A protein and the small-molecule ligand that binds it are described below.
Small molecule (SMILES): CSCC[C@H](N)C(=O)N[C@@H](CCC(=O)O)C(=O)N[C@@H](CCC(=O)O)C(=O)N[C@H](C(=O)N[C@@H](CC(=O)O)C(=O)O)C(C)C

Binding-site contacts:
Ligand atom C contacts residue ARG84 of chain 1.A at 3.5 Å.
Ligand atom CG contacts residue TYR49 of chain 1.A at 3.4 Å (hydrophobic).
Ligand atom CB contacts residue GLU50 of chain 1.A at 3.8 Å.
Ligand atom CB contacts residue GLU50 of chain 1.A at 3.6 Å.
Ligand atom CB contacts residue ARG84 of chain 1.A at 3.8 Å.
Ligand atom C contacts residue ASN13 of chain 1.A at 3.8 Å.
Ligand atom C contacts residue TYR16 of chain 1.A at 3.6 Å (hydrophobic).
Ligand atom CB contacts residue THR39 of chain 1.A at 3.7 Å.
Ligand atom OD2 contacts residue LYS80 of chain 1.A at 2.7 Å (salt-bridge).
Ligand atom CG1 contacts residue TYR28 of chain 1.A at 3.5 Å (hydrophobic).
Ligand atom O contacts residue ARG84 of chain 1.A at 2.5 Å (salt-bridge).
Ligand atom OE2 contacts residue ASN87 of chain 1.A at 3.2 Å (h-bond).
Ligand atom O contacts residue LYS9 of chain 1.A at 3.4 Å.
Ligand atom CG1 contacts residue TYR16 of chain 1.A at 3.7 Å (hydrophobic).
Ligand atom CB contacts residue TYR16 of chain 1.A at 3.5 Å (hydrophobic).
Ligand atom OE2 contacts residue ARG84 of chain 1.A at 2.8 Å (salt-bridge).
Ligand atom C contacts residue LYS9 of chain 1.A at 3.6 Å.
Ligand atom CG2 contacts residue ASN13 of chain 1.A at 3.7 Å.
Ligand atom C contacts residue GLU50 of chain 1.A at 3.6 Å.
Ligand atom CG contacts residue LYS80 of chain 1.A at 3.5 Å.
Ligand atom CA contacts residue ASN43 of chain 1.A at 3.4 Å.
Ligand atom CB contacts residue ASN43 of chain 1.A at 3.6 Å.
Ligand atom OXT contacts residue LYS9 of chain 1.A at 2.8 Å (salt-bridge).
Ligand atom CA contacts residue TYR16 of chain 1.A at 3.7 Å (hydrophobic).
Ligand atom N contacts residue ARG84 of chain 1.A at 3.5 Å (salt-bridge).
Ligand atom N contacts residue TYR16 of chain 1.A at 3.5 Å (h-bond).
Ligand atom CA contacts residue GLU50 of chain 1.A at 3.4 Å.
Ligand atom N contacts residue ASN43 of chain 1.A at 3.0 Å (h-bond).
Ligand atom CB contacts residue ASN13 of chain 1.A at 3.6 Å.
Ligand atom OD1 contacts residue LYS80 of chain 1.A at 3.7 Å.
Ligand atom CG2 contacts residue TYR16 of chain 1.A at 3.8 Å (hydrophobic).
Ligand atom OE1 contacts residue ASN87 of chain 1.A at 2.8 Å (h-bond).
Ligand atom CD contacts residue ASN87 of chain 1.A at 3.3 Å.
Ligand atom N contacts residue GLU50 of chain 1.A at 2.8 Å (salt-bridge).
Ligand atom O contacts residue ASN13 of chain 1.A at 2.8 Å (h-bond).
Ligand atom O contacts residue ASN43 of chain 1.A at 3.0 Å (h-bond).
Ligand atom CG contacts residue GLU50 of chain 1.A at 3.5 Å.
Ligand atom CG contacts residue ARG19 of chain 1.A at 3.3 Å.
Ligand atom O contacts residue TYR16 of chain 1.A at 2.9 Å (h-bond).
Ligand atom C contacts residue ASN43 of chain 1.A at 3.6 Å.

Sequence of chain 1.A:
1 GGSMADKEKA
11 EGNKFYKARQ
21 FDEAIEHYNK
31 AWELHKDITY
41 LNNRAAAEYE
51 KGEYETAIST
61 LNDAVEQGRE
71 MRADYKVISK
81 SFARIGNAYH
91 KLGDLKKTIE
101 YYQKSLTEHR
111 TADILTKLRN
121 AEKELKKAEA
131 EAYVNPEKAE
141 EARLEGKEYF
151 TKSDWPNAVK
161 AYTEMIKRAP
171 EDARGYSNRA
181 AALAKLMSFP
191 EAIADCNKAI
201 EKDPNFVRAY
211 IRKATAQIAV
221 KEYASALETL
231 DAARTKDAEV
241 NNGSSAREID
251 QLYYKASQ